Sequence of chain 1.H:
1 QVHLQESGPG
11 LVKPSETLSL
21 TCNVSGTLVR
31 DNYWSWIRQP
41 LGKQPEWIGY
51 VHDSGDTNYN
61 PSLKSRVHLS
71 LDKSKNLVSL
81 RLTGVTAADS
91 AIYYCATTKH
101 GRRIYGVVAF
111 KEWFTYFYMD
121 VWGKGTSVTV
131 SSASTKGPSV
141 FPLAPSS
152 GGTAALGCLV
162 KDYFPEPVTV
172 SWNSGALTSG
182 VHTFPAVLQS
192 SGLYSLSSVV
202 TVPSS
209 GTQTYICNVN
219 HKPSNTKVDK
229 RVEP

Sequence of chain 1.E:
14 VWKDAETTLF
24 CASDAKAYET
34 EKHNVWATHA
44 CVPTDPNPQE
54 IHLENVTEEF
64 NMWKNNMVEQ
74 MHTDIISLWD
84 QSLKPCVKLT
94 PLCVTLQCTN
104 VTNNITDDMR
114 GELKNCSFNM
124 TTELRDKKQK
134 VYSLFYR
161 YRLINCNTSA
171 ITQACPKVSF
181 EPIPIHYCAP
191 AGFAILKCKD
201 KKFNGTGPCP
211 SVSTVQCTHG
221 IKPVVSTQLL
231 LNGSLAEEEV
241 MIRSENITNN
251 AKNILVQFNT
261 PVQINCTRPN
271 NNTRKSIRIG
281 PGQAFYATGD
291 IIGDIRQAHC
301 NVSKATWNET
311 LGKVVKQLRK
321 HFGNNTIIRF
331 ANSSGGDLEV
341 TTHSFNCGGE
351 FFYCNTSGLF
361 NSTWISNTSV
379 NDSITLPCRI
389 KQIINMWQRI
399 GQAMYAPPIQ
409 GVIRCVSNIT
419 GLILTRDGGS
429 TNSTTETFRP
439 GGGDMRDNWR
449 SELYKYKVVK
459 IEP

Binding-site contacts:
Ligand atom C7 contacts residue ILE108 of chain 1.E at 4.0 Å (hydrophobic).
Ligand atom C7 contacts residue ASP56 of chain 1.H at 3.9 Å.
Ligand atom O6 contacts residue SER54 of chain 1.H at 3.8 Å.
Ligand atom C5 contacts residue ASN107 of chain 1.E at 3.6 Å.
Ligand atom C7 contacts residue TYR50 of chain 1.H at 4.5 Å (hydrophobic).
Ligand atom O2 contacts residue GLY55 of chain 1.H at 3.9 Å.
Ligand atom C7 contacts residue THR57 of chain 1.H at 4.3 Å.
Ligand atom C2 contacts residue ASN107 of chain 1.E at 2.5 Å.
Ligand atom C8 contacts residue ILE108 of chain 1.E at 3.8 Å (hydrophobic).
Ligand atom O3 contacts residue ASP56 of chain 1.H at 4.2 Å.
Ligand atom N2 contacts residue THR109 of chain 1.E at 3.6 Å.
Ligand atom N2 contacts residue ILE108 of chain 1.E at 2.9 Å (h-bond).
Ligand atom C2 contacts residue ILE108 of chain 1.E at 3.2 Å (hydrophobic).
Ligand atom C8 contacts residue THR109 of chain 1.E at 4.0 Å.
Ligand atom O7 contacts residue TYR50 of chain 1.H at 3.6 Å.
Ligand atom C3 contacts residue ILE108 of chain 1.E at 4.1 Å (hydrophobic).
Ligand atom C4 contacts residue ASN107 of chain 1.E at 4.3 Å.
Ligand atom C3 contacts residue ASN107 of chain 1.E at 3.9 Å.
Ligand atom O2 contacts residue SER54 of chain 1.H at 4.4 Å.
Ligand atom C8 contacts residue ASN107 of chain 1.E at 3.2 Å.
Ligand atom C8 contacts residue THR57 of chain 1.H at 3.3 Å.
Ligand atom O4 contacts residue SER54 of chain 1.H at 3.2 Å.
Ligand atom O3 contacts residue ILE108 of chain 1.E at 3.7 Å.
Ligand atom C7 contacts residue THR109 of chain 1.E at 4.2 Å.
Ligand atom O6 contacts residue ASN58 of chain 1.H at 2.8 Å (h-bond).
Ligand atom C4 contacts residue SER54 of chain 1.H at 4.2 Å.
Ligand atom C1 contacts residue ASN107 of chain 1.E at 1.4 Å.
Ligand atom C1 contacts residue ILE108 of chain 1.E at 4.0 Å (hydrophobic).
Ligand atom N2 contacts residue ASN107 of chain 1.E at 3.0 Å (h-bond).
Ligand atom O7 contacts residue ASN107 of chain 1.E at 3.2 Å (h-bond).
Ligand atom O7 contacts residue ASP56 of chain 1.H at 2.9 Å (salt-bridge).
Ligand atom C6 contacts residue SER54 of chain 1.H at 4.0 Å.
Ligand atom C6 contacts residue ASN58 of chain 1.H at 3.6 Å.
Ligand atom C5 contacts residue SER54 of chain 1.H at 4.1 Å.
Ligand atom C8 contacts residue ASN58 of chain 1.H at 3.9 Å.
Ligand atom O7 contacts residue THR57 of chain 1.H at 4.4 Å.
Ligand atom C7 contacts residue ASN107 of chain 1.E at 2.9 Å.
Ligand atom O5 contacts residue SER54 of chain 1.H at 4.0 Å.
Ligand atom O5 contacts residue ASN107 of chain 1.E at 2.4 Å (h-bond).

This protein binds this small molecule.
Small molecule (SMILES): CC(=O)N[C@H]1[C@H](O[C@H]2[C@H](O)[C@@H](NC(C)=O)CO[C@@H]2CO)O[C@H](CO)[C@@H](O[C@@H]2O[C@H](CO[C@H]3O[C@H](CO[C@H]4O[C@H](CO)[C@@H](O)[C@H](O)[C@@H]4O)[C@@H](O)[C@H](O[C@H]4O[C@H](CO)[C@@H](O)[C@H](O)[C@@H]4O)[C@@H]3O)[C@@H](O)[C@H](O[C@H]3O[C@H](CO)[C@@H](O)[C@H](O)[C@@H]3O)[C@@H]2O)[C@@H]1O